Sequence of chain 1.A:
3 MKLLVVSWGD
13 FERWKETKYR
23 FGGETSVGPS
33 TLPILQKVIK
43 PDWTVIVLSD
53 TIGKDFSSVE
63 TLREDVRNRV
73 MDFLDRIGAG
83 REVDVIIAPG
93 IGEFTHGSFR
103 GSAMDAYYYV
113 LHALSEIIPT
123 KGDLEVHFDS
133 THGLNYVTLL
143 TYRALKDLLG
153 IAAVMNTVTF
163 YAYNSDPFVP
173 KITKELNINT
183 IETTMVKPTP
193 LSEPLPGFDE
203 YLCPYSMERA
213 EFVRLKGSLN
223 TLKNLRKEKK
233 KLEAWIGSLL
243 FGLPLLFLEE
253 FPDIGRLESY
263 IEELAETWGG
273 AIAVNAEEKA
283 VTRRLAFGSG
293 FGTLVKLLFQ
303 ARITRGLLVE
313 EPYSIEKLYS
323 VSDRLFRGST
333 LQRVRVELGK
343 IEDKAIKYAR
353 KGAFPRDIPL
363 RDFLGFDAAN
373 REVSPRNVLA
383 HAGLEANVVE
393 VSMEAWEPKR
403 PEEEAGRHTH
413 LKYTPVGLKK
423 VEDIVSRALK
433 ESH

Sequence of chain 1.B:
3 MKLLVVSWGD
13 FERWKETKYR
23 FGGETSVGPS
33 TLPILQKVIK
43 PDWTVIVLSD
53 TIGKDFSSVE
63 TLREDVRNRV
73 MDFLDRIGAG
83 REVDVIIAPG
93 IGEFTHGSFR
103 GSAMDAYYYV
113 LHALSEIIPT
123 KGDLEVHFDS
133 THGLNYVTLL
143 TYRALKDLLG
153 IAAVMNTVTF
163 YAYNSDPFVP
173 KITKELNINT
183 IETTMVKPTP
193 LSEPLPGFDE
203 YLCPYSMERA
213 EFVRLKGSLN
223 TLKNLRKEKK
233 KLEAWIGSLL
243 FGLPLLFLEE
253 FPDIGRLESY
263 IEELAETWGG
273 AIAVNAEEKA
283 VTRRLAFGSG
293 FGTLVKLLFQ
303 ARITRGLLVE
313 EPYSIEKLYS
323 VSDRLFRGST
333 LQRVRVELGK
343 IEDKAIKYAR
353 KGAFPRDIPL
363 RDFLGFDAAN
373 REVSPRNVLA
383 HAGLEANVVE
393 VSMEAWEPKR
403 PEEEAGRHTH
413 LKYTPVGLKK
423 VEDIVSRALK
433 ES

This small molecule binds to this protein.
Small molecule (SMILES): Nc1ncnc2c1ncn2[C@H]1C[C@@H]2O[P](=O)(O)OC[C@H]3O[C@@H](n4cnc5c(N)ncnc54)C[C@@H]3O[P](=O)(O)OC[C@H]3O[C@@H](n4cnc5c(N)ncnc54)C[C@@H]3O[P](=O)(O)OC[C@H]3O[C@@H](n4cnc5c(N)ncnc54)C[C@@H]3O[P](=O)(O)OC[C@H]2O1

Binding-site contacts:
Ligand atom C2 contacts residue ASP369 of chain 1.A at 2.6 Å.
Ligand atom N9 contacts residue HIS383 of chain 1.A at 3.1 Å (h-bond).
Ligand atom C4 contacts residue HIS383 of chain 1.B at 3.4 Å.
Ligand atom N1 contacts residue ASN372 of chain 1.B at 3.1 Å (h-bond).
Ligand atom C5 contacts residue PHE368 of chain 1.A at 3.7 Å (hydrophobic).
Ligand atom N3 contacts residue HIS383 of chain 1.A at 3.1 Å.
Ligand atom O4' contacts residue HIS383 of chain 1.B at 3.5 Å (h-bond).
Ligand atom OP2 contacts residue ARG335 of chain 1.A at 3.6 Å (salt-bridge).
Ligand atom C8 contacts residue HIS383 of chain 1.A at 3.7 Å.
Ligand atom N6 contacts residue PHE368 of chain 1.A at 3.6 Å.
Ligand atom N7 contacts residue ASP369 of chain 1.B at 2.6 Å (salt-bridge).
Ligand atom N9 contacts residue HIS383 of chain 1.B at 3.5 Å (h-bond).
Ligand atom C5 contacts residue HIS383 of chain 1.A at 3.5 Å.
Ligand atom C5 contacts residue ASP369 of chain 1.B at 3.5 Å.
Ligand atom N6 contacts residue LEU386 of chain 1.B at 3.6 Å.
Ligand atom C5' contacts residue LYS342 of chain 1.A at 3.1 Å.
Ligand atom N7 contacts residue LYS342 of chain 1.B at 2.2 Å (salt-bridge).
Ligand atom N1 contacts residue ASP369 of chain 1.A at 3.2 Å (salt-bridge).
Ligand atom N7 contacts residue HIS383 of chain 1.B at 3.5 Å (h-bond).
Ligand atom N9 contacts residue LYS342 of chain 1.B at 3.7 Å.
Ligand atom N6 contacts residue ASP369 of chain 1.B at 3.2 Å (salt-bridge).
Ligand atom C4 contacts residue HIS383 of chain 1.A at 3.1 Å.
Ligand atom C6 contacts residue HIS383 of chain 1.B at 3.7 Å.
Ligand atom C2 contacts residue LEU386 of chain 1.A at 3.8 Å (hydrophobic).
Ligand atom C4 contacts residue PHE368 of chain 1.A at 3.7 Å (hydrophobic).
Ligand atom N6 contacts residue GLU387 of chain 1.A at 3.7 Å.
Ligand atom C8 contacts residue LYS342 of chain 1.B at 2.4 Å.
Ligand atom N3 contacts residue ASP369 of chain 1.A at 3.4 Å.
Ligand atom N3 contacts residue HIS383 of chain 1.B at 3.5 Å.
Ligand atom C8 contacts residue ASP369 of chain 1.B at 3.5 Å.
Ligand atom C8 contacts residue HIS383 of chain 1.B at 3.5 Å.
Ligand atom C5 contacts residue LYS342 of chain 1.B at 3.5 Å.
Ligand atom OP1 contacts residue LYS342 of chain 1.B at 3.2 Å (salt-bridge).
Ligand atom C2' contacts residue HIS383 of chain 1.A at 3.5 Å.
Ligand atom C2 contacts residue HIS383 of chain 1.A at 3.7 Å.
Ligand atom C1' contacts residue HIS383 of chain 1.A at 3.3 Å.
Ligand atom N7 contacts residue PHE368 of chain 1.B at 3.3 Å.
Ligand atom N1 contacts residue ALA388 of chain 1.A at 3.3 Å (h-bond).
Ligand atom C5 contacts residue HIS383 of chain 1.B at 3.5 Å.
Ligand atom N6 contacts residue ASN372 of chain 1.B at 3.6 Å.